Binding-site contacts:
Ligand atom C4 contacts residue ALA220 of chain 1.E at 3.6 Å (hydrophobic).
Ligand atom N6 contacts residue ILE351 of chain 1.E at 3.3 Å.
Ligand atom PG contacts residue ARG334 of chain 1.D at 2.4 Å.
Ligand atom O2B contacts residue ILE216 of chain 1.E at 3.2 Å (h-bond).
Ligand atom O2B contacts residue LYS218 of chain 1.E at 2.9 Å (salt-bridge).
Ligand atom S1G contacts residue ARG334 of chain 1.D at 1.2 Å (salt-bridge).
Ligand atom O2A contacts residue THR219 of chain 1.E at 2.6 Å (h-bond).
Ligand atom PA contacts residue THR219 of chain 1.E at 3.7 Å.
Ligand atom O2G contacts residue THR219 of chain 1.E at 3.2 Å (h-bond).
Ligand atom PB contacts residue GLY215 of chain 1.E at 3.8 Å.
Ligand atom O2B contacts residue GLY217 of chain 1.E at 2.9 Å (h-bond).
Ligand atom O3B contacts residue ARG334 of chain 1.D at 3.5 Å (salt-bridge).
Ligand atom O3B contacts residue ARG333 of chain 1.D at 3.6 Å.
Ligand atom N1 contacts residue ILE187 of chain 1.E at 2.8 Å (h-bond).
Ligand atom C2 contacts residue ILE187 of chain 1.E at 3.6 Å (hydrophobic).
Ligand atom O1B contacts residue THR219 of chain 1.E at 2.9 Å (h-bond).
Ligand atom PB contacts residue LYS218 of chain 1.E at 3.7 Å.
Ligand atom N3 contacts residue LEU355 of chain 1.E at 3.6 Å.
Ligand atom C1' contacts residue LEU393 of chain 1.E at 3.6 Å (hydrophobic).
Ligand atom C2 contacts residue VAL186 of chain 1.E at 3.6 Å (hydrophobic).
Ligand atom O2A contacts residue ALA220 of chain 1.E at 3.1 Å (h-bond).
Ligand atom O4' contacts residue LEU393 of chain 1.E at 3.4 Å.
Ligand atom O2G contacts residue ARG334 of chain 1.D at 2.9 Å (salt-bridge).
Ligand atom PG contacts residue ARG333 of chain 1.D at 3.4 Å.
Ligand atom N1 contacts residue VAL186 of chain 1.E at 3.4 Å.
Ligand atom C6 contacts residue ILE351 of chain 1.E at 3.8 Å (hydrophobic).
Ligand atom O3G contacts residue ARG334 of chain 1.D at 3.4 Å (salt-bridge).
Ligand atom O1A contacts residue THR219 of chain 1.E at 2.7 Å (h-bond).
Ligand atom N7 contacts residue GLY217 of chain 1.E at 3.7 Å.
Ligand atom C8 contacts residue GLY217 of chain 1.E at 3.8 Å.
Ligand atom O3B contacts residue GLY215 of chain 1.E at 3.1 Å (h-bond).
Ligand atom C6 contacts residue ILE187 of chain 1.E at 3.7 Å (hydrophobic).
Ligand atom C8 contacts residue PRO389 of chain 1.E at 3.6 Å (hydrophobic).
Ligand atom O2A contacts residue LYS218 of chain 1.E at 3.0 Å (salt-bridge).
Ligand atom O2A contacts residue GLY217 of chain 1.E at 3.0 Å.
Ligand atom N7 contacts residue PRO389 of chain 1.E at 3.7 Å.
Ligand atom S1G contacts residue ARG333 of chain 1.D at 1.7 Å (salt-bridge).
Ligand atom N6 contacts residue ILE187 of chain 1.E at 2.9 Å (h-bond).
Ligand atom C5 contacts residue ALA220 of chain 1.E at 3.6 Å (hydrophobic).
Ligand atom O2B contacts residue GLY215 of chain 1.E at 3.5 Å (h-bond).

Sequence of chain 1.E:
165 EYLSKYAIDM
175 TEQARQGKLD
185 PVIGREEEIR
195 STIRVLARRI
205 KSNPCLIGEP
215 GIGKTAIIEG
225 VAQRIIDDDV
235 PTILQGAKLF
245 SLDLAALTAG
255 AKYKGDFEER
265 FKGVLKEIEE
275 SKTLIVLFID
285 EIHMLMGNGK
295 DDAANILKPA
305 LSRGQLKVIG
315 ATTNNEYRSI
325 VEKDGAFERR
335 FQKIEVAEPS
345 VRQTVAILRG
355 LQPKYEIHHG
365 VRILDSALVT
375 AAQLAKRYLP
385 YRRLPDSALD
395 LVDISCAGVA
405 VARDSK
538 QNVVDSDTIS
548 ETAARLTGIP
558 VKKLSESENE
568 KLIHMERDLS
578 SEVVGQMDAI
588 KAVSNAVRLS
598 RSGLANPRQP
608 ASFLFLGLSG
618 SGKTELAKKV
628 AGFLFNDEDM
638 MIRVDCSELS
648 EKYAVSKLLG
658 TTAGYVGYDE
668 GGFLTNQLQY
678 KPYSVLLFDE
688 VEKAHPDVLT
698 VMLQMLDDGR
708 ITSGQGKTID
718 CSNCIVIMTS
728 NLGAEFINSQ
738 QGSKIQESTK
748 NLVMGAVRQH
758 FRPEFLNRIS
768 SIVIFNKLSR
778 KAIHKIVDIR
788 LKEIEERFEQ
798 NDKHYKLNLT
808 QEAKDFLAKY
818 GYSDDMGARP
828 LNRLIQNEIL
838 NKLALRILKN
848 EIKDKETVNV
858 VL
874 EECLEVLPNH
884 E

The small molecule below binds the protein below.
Small molecule (SMILES): Nc1ncnc2c1ncn2[C@@H]1O[C@H](COP(=O)(O)OP(=O)(O)OP(O)(O)=S)[C@@H](O)[C@H]1O

Sequence of chain 1.D:
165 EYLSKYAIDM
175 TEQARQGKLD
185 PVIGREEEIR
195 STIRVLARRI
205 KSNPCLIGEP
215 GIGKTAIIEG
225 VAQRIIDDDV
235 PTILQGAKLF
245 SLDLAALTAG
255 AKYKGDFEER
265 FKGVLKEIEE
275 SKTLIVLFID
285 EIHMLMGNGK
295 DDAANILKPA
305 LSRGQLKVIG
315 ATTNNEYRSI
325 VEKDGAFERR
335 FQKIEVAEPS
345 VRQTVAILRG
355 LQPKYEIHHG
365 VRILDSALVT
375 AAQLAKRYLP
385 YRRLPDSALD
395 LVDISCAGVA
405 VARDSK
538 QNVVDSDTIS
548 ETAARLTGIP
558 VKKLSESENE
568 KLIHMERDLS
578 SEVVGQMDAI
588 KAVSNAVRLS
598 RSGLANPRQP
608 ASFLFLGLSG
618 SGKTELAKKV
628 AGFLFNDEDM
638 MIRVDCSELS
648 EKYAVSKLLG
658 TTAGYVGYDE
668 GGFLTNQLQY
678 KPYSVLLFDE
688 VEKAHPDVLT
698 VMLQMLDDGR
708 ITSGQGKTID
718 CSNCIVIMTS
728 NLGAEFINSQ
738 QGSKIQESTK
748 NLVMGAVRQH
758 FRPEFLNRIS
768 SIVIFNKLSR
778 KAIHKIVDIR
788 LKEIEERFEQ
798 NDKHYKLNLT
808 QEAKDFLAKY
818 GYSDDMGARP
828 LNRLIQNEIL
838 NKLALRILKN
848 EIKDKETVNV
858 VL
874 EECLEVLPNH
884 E